This small molecule binds to this protein.
Small molecule (SMILES): CC(=O)N[C@@H]1[C@@H](O)[C@H](O)[C@@H](CO)O[C@H]1O

Sequence of chain 3.A:
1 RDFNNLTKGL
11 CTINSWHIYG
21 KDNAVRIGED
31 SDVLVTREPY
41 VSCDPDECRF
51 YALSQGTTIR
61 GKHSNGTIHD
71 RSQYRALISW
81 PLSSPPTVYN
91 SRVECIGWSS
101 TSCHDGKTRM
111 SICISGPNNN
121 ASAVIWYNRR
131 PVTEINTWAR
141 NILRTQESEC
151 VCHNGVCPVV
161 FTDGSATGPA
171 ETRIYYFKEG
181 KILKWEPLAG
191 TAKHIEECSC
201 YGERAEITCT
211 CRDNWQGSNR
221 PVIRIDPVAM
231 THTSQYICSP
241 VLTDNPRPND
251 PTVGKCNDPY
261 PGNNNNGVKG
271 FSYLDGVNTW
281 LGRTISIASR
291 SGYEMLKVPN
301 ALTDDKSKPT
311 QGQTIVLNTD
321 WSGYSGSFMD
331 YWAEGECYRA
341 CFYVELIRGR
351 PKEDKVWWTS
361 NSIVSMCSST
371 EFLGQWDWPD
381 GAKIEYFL

Binding-site contacts:
Ligand atom N2 contacts residue ASN5 of chain 3.A at 3.0 Å (h-bond).
Ligand atom C7 contacts residue PHE3 of chain 3.A at 3.5 Å (hydrophobic).
Ligand atom O5 contacts residue ASN154 of chain 3.A at 4.2 Å.
Ligand atom C3 contacts residue PHE3 of chain 3.A at 4.4 Å (hydrophobic).
Ligand atom O3 contacts residue ASP2 of chain 3.A at 3.3 Å.
Ligand atom C7 contacts residue ASN5 of chain 3.A at 3.7 Å.
Ligand atom C1 contacts residue ASN154 of chain 3.A at 4.3 Å.
Ligand atom C3 contacts residue ASN5 of chain 3.A at 3.8 Å.
Ligand atom O4 contacts residue ASN154 of chain 3.A at 4.4 Å.
Ligand atom C6 contacts residue ASN154 of chain 3.A at 3.8 Å.
Ligand atom C3 contacts residue ASP2 of chain 3.A at 4.4 Å.
Ligand atom C3 contacts residue ASN154 of chain 3.A at 4.5 Å.
Ligand atom C1 contacts residue PHE3 of chain 3.A at 4.1 Å (hydrophobic).
Ligand atom O7 contacts residue ASN5 of chain 3.A at 4.0 Å.
Ligand atom C2 contacts residue PHE3 of chain 3.A at 3.9 Å (hydrophobic).
Ligand atom O5 contacts residue ASN5 of chain 3.A at 2.4 Å (h-bond).
Ligand atom C5 contacts residue ASN5 of chain 3.A at 3.6 Å.
Ligand atom C8 contacts residue PHE3 of chain 3.A at 3.3 Å (hydrophobic).
Ligand atom N2 contacts residue ASP2 of chain 3.A at 3.8 Å.
Ligand atom C4 contacts residue ASN5 of chain 3.A at 4.2 Å.
Ligand atom C1 contacts residue ASN5 of chain 3.A at 1.4 Å.
Ligand atom C5 contacts residue ASN154 of chain 3.A at 3.4 Å.
Ligand atom C2 contacts residue ASN5 of chain 3.A at 2.6 Å.
Ligand atom C8 contacts residue ASP2 of chain 3.A at 3.6 Å.
Ligand atom C4 contacts residue ASN154 of chain 3.A at 4.3 Å.
Ligand atom N2 contacts residue PHE3 of chain 3.A at 2.9 Å (h-bond).
Ligand atom C7 contacts residue ASP2 of chain 3.A at 3.9 Å.